This protein binds this small molecule.
Small molecule (SMILES): CC(=O)N[C@@H]1[C@@H](O)[C@H](O)[C@@H](CO)O[C@H]1O

Binding-site contacts:
Ligand atom C2 contacts residue ASN319 of chain 1.A at 2.5 Å.
Ligand atom C8 contacts residue ASN319 of chain 1.A at 4.4 Å.
Ligand atom C1 contacts residue ASN319 of chain 1.A at 1.4 Å.
Ligand atom O7 contacts residue ASN319 of chain 1.A at 3.0 Å (h-bond).
Ligand atom C4 contacts residue ASN319 of chain 1.A at 4.2 Å.
Ligand atom N2 contacts residue ASN319 of chain 1.A at 3.0 Å (h-bond).
Ligand atom O7 contacts residue LYS316 of chain 1.A at 4.4 Å.
Ligand atom C7 contacts residue ASN319 of chain 1.A at 3.2 Å.
Ligand atom C3 contacts residue ASN319 of chain 1.A at 3.8 Å.
Ligand atom C5 contacts residue ASN319 of chain 1.A at 3.7 Å.
Ligand atom C8 contacts residue TRP250 of chain 1.A at 4.2 Å (hydrophobic).
Ligand atom O5 contacts residue ASN319 of chain 1.A at 2.4 Å (h-bond).

Sequence of chain 1.A:
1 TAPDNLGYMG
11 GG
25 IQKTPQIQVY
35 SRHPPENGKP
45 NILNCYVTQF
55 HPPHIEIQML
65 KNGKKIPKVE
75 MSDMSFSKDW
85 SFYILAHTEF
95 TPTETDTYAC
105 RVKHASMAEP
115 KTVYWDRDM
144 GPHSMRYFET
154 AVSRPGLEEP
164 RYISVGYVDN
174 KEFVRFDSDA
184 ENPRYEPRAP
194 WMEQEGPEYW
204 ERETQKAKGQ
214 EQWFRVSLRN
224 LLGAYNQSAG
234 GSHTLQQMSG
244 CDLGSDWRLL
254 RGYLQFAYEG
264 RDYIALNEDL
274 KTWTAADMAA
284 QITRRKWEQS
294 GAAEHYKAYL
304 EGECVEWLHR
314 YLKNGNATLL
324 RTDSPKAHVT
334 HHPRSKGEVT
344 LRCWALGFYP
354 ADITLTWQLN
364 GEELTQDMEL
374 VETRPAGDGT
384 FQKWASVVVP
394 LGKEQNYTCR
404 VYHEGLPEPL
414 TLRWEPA